Sequence of chain 1.C:
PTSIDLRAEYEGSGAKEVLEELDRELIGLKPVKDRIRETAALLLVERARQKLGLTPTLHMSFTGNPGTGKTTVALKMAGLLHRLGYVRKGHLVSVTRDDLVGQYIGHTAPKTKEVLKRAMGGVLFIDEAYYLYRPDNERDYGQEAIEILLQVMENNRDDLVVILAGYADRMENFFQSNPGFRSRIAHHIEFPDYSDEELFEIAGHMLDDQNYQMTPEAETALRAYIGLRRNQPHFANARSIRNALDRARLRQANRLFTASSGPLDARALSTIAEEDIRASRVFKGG

Binding-site contacts:
Ligand atom O6P contacts residue ARG284 of chain 1.C at 3.2 Å.
Ligand atom P2 contacts residue SER283 of chain 1.C at 4.2 Å.
Ligand atom O5P contacts residue ARG254 of chain 1.C at 3.5 Å (salt-bridge).
Ligand atom P1 contacts residue ARG232 of chain 1.C at 3.8 Å.
Ligand atom O1P contacts residue SER243 of chain 1.C at 3.9 Å.
Ligand atom C2 contacts residue ARG250 of chain 1.C at 3.9 Å.
Ligand atom C3 contacts residue GLY289 of chain 1.C at 4.1 Å.
Ligand atom P1 contacts residue ARG250 of chain 1.C at 3.2 Å.
Ligand atom O4P contacts residue ARG250 of chain 1.C at 4.2 Å.
Ligand atom O1 contacts residue ARG232 of chain 1.C at 4.4 Å.
Ligand atom O1P contacts residue ARG232 of chain 1.C at 2.4 Å (salt-bridge).
Ligand atom O6P contacts residue ARG254 of chain 1.C at 4.4 Å.
Ligand atom O4P contacts residue ARG254 of chain 1.C at 2.3 Å (salt-bridge).
Ligand atom O1P contacts residue ARG250 of chain 1.C at 4.3 Å.
Ligand atom C5 contacts residue ARG284 of chain 1.C at 4.4 Å.
Ligand atom P2 contacts residue ARG284 of chain 1.C at 3.7 Å.
Ligand atom O3 contacts residue ARG284 of chain 1.C at 3.8 Å.
Ligand atom O3P contacts residue ARG250 of chain 1.C at 1.9 Å (salt-bridge).
Ligand atom O5P contacts residue VAL285 of chain 1.C at 4.0 Å.
Ligand atom P2 contacts residue ARG254 of chain 1.C at 3.3 Å.
Ligand atom O5P contacts residue SER283 of chain 1.C at 2.8 Å (h-bond).
Ligand atom P1 contacts residue ASN246 of chain 1.C at 4.2 Å.
Ligand atom O4P contacts residue SER283 of chain 1.C at 4.3 Å.
Ligand atom O4 contacts residue ARG250 of chain 1.C at 4.1 Å.
Ligand atom O2P contacts residue ARG250 of chain 1.C at 3.8 Å.
Ligand atom O2P contacts residue ASN246 of chain 1.C at 3.1 Å (h-bond).
Ligand atom O5 contacts residue ARG250 of chain 1.C at 4.0 Å.
Ligand atom O5P contacts residue ARG284 of chain 1.C at 3.1 Å (salt-bridge).
Ligand atom C1 contacts residue ARG250 of chain 1.C at 3.0 Å.
Ligand atom O2P contacts residue ARG232 of chain 1.C at 4.3 Å.
Ligand atom C4 contacts residue ARG250 of chain 1.C at 3.9 Å.
Ligand atom O3 contacts residue GLY289 of chain 1.C at 3.0 Å (h-bond).
Ligand atom O5 contacts residue ARG254 of chain 1.C at 4.4 Å.
Ligand atom C3 contacts residue ARG284 of chain 1.C at 3.8 Å.
Ligand atom O3P contacts residue ASN246 of chain 1.C at 3.6 Å.
Ligand atom O2 contacts residue ARG250 of chain 1.C at 4.1 Å.
Ligand atom O1 contacts residue ARG250 of chain 1.C at 3.4 Å (salt-bridge).
Ligand atom O3P contacts residue ARG232 of chain 1.C at 4.3 Å.
Ligand atom O3P contacts residue SER243 of chain 1.C at 4.4 Å.
Ligand atom O2P contacts residue SER243 of chain 1.C at 4.3 Å.

A protein and the small-molecule ligand that binds it are described below.
Small molecule (SMILES): O=C(COP(=O)(O)O)[C@H](O)[C@H](O)COP(=O)(O)O